A protein and the small-molecule ligand that binds it are described below.
Small molecule (SMILES): CC[C@H](C)[C@H](NC(=O)[C@H](CO)NC(=O)[C@H](CCCN=C(N)N)NC(=O)[C@@H](NC(=O)[C@@H]1CCCN1C(=O)[C@@H]1CCCN1C(=O)[C@H](C)N)C(C)C)C(=O)N[C@H](C=O)Cc1ccc(O)cc1

Sequence of chain 4.X:
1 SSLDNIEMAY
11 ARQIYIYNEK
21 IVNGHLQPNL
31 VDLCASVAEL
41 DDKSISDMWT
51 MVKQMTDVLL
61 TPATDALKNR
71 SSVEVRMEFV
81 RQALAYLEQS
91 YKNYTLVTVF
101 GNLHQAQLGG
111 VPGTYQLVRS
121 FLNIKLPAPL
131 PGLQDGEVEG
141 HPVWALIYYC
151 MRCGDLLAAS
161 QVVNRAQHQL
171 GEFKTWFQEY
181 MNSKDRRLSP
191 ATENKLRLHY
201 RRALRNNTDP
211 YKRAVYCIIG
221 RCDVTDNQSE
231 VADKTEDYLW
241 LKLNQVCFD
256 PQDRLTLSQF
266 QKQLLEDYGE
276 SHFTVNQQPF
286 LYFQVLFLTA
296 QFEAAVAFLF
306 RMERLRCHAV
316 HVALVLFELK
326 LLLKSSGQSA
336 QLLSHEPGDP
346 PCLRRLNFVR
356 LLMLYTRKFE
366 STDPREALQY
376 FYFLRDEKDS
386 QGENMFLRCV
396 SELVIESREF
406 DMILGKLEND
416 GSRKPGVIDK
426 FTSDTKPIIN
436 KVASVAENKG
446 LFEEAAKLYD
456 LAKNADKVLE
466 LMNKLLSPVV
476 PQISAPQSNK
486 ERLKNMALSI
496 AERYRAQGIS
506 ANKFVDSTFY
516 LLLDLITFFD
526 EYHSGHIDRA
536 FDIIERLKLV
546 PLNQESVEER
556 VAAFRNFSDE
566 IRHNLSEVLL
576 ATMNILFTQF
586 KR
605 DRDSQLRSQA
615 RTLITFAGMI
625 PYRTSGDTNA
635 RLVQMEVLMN

Binding-site contacts:
Ligand atom CG1 contacts residue TYR94 of chain 4.X at 3.8 Å (hydrophobic).
Ligand atom N contacts residue THR235 of chain 4.X at 3.9 Å.
Ligand atom C contacts residue THR235 of chain 4.X at 3.6 Å.
Ligand atom CA contacts residue ASN227 of chain 4.X at 3.7 Å.
Ligand atom O contacts residue ASN227 of chain 4.X at 3.6 Å.
Ligand atom O contacts residue LYS234 of chain 4.X at 3.6 Å.
Ligand atom C contacts residue TYR94 of chain 4.X at 4.0 Å (hydrophobic).
Ligand atom CG2 contacts residue LEU286 of chain 4.X at 3.7 Å (hydrophobic).
Ligand atom CG2 contacts residue PHE278 of chain 4.X at 3.7 Å (hydrophobic).
Ligand atom CB contacts residue TYR238 of chain 4.X at 3.6 Å (hydrophobic).
Ligand atom O contacts residue HIS277 of chain 4.X at 3.4 Å.
Ligand atom CD contacts residue TYR273 of chain 4.X at 3.3 Å (hydrophobic).
Ligand atom CD1 contacts residue TYR94 of chain 4.X at 3.5 Å (hydrophobic).
Ligand atom CB contacts residue LEU286 of chain 4.X at 3.9 Å (hydrophobic).
Ligand atom CG2 contacts residue ASN281 of chain 4.X at 3.6 Å.
Ligand atom O contacts residue TYR94 of chain 4.X at 2.9 Å.
Ligand atom N contacts residue THR235 of chain 4.X at 3.5 Å (h-bond).
Ligand atom N contacts residue ASN227 of chain 4.X at 3.0 Å (h-bond).
Ligand atom CG contacts residue LYS234 of chain 4.X at 3.3 Å.
Ligand atom C contacts residue LEU286 of chain 4.X at 3.8 Å (hydrophobic).
Ligand atom O contacts residue THR235 of chain 4.X at 3.0 Å (h-bond).
Ligand atom O contacts residue THR235 of chain 4.X at 3.1 Å (h-bond).
Ligand atom C contacts residue ASN281 of chain 4.X at 3.8 Å.
Ligand atom CG2 contacts residue GLU236 of chain 4.X at 3.3 Å.
Ligand atom CG2 contacts residue HIS277 of chain 4.X at 3.3 Å.
Ligand atom O contacts residue ASN281 of chain 4.X at 2.6 Å (h-bond).
Ligand atom O contacts residue LEU286 of chain 4.X at 3.2 Å.
Ligand atom C contacts residue ASN227 of chain 4.X at 3.5 Å.
Ligand atom CD1 contacts residue TYR91 of chain 4.X at 3.9 Å (hydrophobic).
Ligand atom N contacts residue TYR273 of chain 4.X at 3.9 Å.
Ligand atom C contacts residue THR235 of chain 4.X at 3.6 Å.
Ligand atom C contacts residue THR235 of chain 4.X at 3.6 Å.
Ligand atom CB contacts residue HIS277 of chain 4.X at 3.7 Å.
Ligand atom CB contacts residue ASP233 of chain 4.X at 3.0 Å.
Ligand atom CG1 contacts residue VAL280 of chain 4.X at 4.0 Å (hydrophobic).
Ligand atom CG contacts residue HIS277 of chain 4.X at 3.8 Å.
Ligand atom CG contacts residue ASP233 of chain 4.X at 3.0 Å.
Ligand atom CD contacts residue HIS277 of chain 4.X at 3.9 Å.
Ligand atom CA contacts residue THR235 of chain 4.X at 3.6 Å.
Ligand atom CG contacts residue TYR273 of chain 4.X at 3.6 Å (hydrophobic).